Binding-site contacts:
Ligand atom C4 contacts residue PHE282 of chain 1.A at 3.4 Å (hydrophobic).
Ligand atom C contacts residue ILE520 of chain 1.A at 3.9 Å (hydrophobic).
Ligand atom C7 contacts residue ILE520 of chain 1.A at 4.1 Å (hydrophobic).
Ligand atom C9 contacts residue TYR538 of chain 1.A at 3.8 Å (hydrophobic).
Ligand atom C7 contacts residue ILE514 of chain 1.A at 3.5 Å (hydrophobic).
Ligand atom N2 contacts residue LEU537 of chain 1.A at 3.8 Å.
Ligand atom C4 contacts residue HIS284 of chain 1.A at 4.0 Å.
Ligand atom C8 contacts residue PHE720 of chain 1.A at 3.9 Å (hydrophobic).
Ligand atom O contacts residue THR539 of chain 1.A at 3.5 Å (h-bond).
Ligand atom C6 contacts residue PHE282 of chain 1.A at 4.0 Å (hydrophobic).
Ligand atom C4 contacts residue TRP532 of chain 1.A at 4.0 Å (hydrophobic).
Ligand atom C5 contacts residue PHE282 of chain 1.A at 2.9 Å (hydrophobic).
Ligand atom S contacts residue MET515 of chain 1.A at 3.3 Å (h-bond).
Ligand atom C3 contacts residue HIS284 of chain 1.A at 3.9 Å.
Ligand atom C contacts residue TYR538 of chain 1.A at 3.9 Å (hydrophobic).
Ligand atom C1 contacts residue ILE514 of chain 1.A at 3.5 Å (hydrophobic).
Ligand atom N1 contacts residue THR513 of chain 1.A at 3.4 Å.
Ligand atom N contacts residue ILE520 of chain 1.A at 3.6 Å.
Ligand atom N2 contacts residue TYR538 of chain 1.A at 3.2 Å (h-bond).
Ligand atom C9 contacts residue PHE720 of chain 1.A at 4.0 Å (hydrophobic).
Ligand atom N1 contacts residue ILE514 of chain 1.A at 2.9 Å (h-bond).
Ligand atom C contacts residue ILE514 of chain 1.A at 3.7 Å (hydrophobic).
Ligand atom C1 contacts residue ILE520 of chain 1.A at 3.8 Å (hydrophobic).
Ligand atom N contacts residue ILE514 of chain 1.A at 2.8 Å (h-bond).
Ligand atom C8 contacts residue GLY512 of chain 1.A at 3.5 Å.
Ligand atom C4 contacts residue THR539 of chain 1.A at 4.0 Å.
Ligand atom C10 contacts residue LEU537 of chain 1.A at 4.0 Å (hydrophobic).
Ligand atom C10 contacts residue ARG536 of chain 1.A at 3.5 Å.
Ligand atom C2 contacts residue HIS284 of chain 1.A at 3.9 Å.
Ligand atom C6 contacts residue LYS517 of chain 1.A at 4.1 Å.
Ligand atom C9 contacts residue GLY512 of chain 1.A at 3.9 Å.
Ligand atom C1 contacts residue MET515 of chain 1.A at 4.2 Å (hydrophobic).
Ligand atom O contacts residue TYR538 of chain 1.A at 2.8 Å (h-bond).
Ligand atom C6 contacts residue HIS284 of chain 1.A at 4.2 Å.
Ligand atom C8 contacts residue ILE514 of chain 1.A at 3.5 Å (hydrophobic).
Ligand atom C8 contacts residue THR513 of chain 1.A at 3.4 Å.
Ligand atom C10 contacts residue TYR538 of chain 1.A at 3.3 Å (hydrophobic).
Ligand atom C2 contacts residue THR539 of chain 1.A at 3.6 Å.
Ligand atom S contacts residue HIS284 of chain 1.A at 4.0 Å.
Ligand atom O contacts residue LEU537 of chain 1.A at 3.6 Å.

Sequence of chain 1.A:
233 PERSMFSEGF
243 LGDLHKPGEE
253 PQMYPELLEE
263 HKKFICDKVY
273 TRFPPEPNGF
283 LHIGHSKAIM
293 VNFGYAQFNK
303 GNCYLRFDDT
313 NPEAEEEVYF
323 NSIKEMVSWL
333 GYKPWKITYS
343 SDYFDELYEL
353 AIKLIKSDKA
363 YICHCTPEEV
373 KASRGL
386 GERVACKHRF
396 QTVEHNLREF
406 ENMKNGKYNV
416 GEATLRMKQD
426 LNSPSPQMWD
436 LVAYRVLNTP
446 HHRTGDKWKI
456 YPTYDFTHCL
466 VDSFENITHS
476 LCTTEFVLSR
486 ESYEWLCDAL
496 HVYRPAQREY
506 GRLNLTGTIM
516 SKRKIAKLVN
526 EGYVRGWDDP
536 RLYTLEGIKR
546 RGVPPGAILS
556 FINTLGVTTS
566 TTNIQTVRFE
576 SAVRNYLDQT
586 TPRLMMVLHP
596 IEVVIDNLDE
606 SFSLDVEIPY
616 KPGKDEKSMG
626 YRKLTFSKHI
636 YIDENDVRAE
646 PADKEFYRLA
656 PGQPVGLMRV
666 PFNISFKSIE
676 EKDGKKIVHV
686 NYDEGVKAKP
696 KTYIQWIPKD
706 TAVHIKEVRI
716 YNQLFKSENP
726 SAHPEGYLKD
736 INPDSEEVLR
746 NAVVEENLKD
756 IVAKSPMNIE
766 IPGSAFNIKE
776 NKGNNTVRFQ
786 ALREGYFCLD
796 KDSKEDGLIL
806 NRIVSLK

This small molecule binds to this protein.
Small molecule (SMILES): O=C(/C=C/c1cccs1)Nc1ncccn1